A small-molecule ligand and the protein it binds are described below.
Small molecule (SMILES): CC(=O)N[C@H]1[C@H](O[C@H]2[C@H](O)[C@@H](NC(C)=O)CO[C@@H]2CO)O[C@H](CO)[C@@H](O)[C@@H]1O

Sequence of chain 27.K:
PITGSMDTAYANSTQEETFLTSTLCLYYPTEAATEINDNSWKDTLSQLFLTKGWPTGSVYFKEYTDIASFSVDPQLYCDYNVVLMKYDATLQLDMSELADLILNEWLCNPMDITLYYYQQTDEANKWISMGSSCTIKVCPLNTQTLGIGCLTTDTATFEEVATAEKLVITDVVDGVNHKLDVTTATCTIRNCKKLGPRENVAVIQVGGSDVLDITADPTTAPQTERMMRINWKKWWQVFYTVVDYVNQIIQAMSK

Binding-site contacts:
Ligand atom C5 contacts residue ASN12 of chain 27.K at 4.2 Å.
Ligand atom C7 contacts residue ASN12 of chain 27.K at 3.9 Å.
Ligand atom C2 contacts residue ASN12 of chain 27.K at 3.3 Å.
Ligand atom O5 contacts residue ASN12 of chain 27.K at 2.8 Å (h-bond).
Ligand atom N2 contacts residue ASN12 of chain 27.K at 3.8 Å.
Ligand atom O7 contacts residue ASN12 of chain 27.K at 3.6 Å.
Ligand atom C1 contacts residue ASN12 of chain 27.K at 2.2 Å.